This protein binds this small molecule.
Small molecule (SMILES): CC(=O)N[C@@H]1[C@@H](O)[C@H](O)[C@@H](CO)O[C@H]1O

Binding-site contacts:
Ligand atom C5 contacts residue GLU259 of chain 2.A at 4.3 Å.
Ligand atom C6 contacts residue GLU259 of chain 2.A at 4.0 Å.
Ligand atom C2 contacts residue THR258 of chain 2.A at 4.4 Å.
Ligand atom C1 contacts residue ASN256 of chain 2.A at 1.4 Å.
Ligand atom C8 contacts residue ASN256 of chain 2.A at 4.4 Å.
Ligand atom C3 contacts residue ASN256 of chain 2.A at 3.8 Å.
Ligand atom O5 contacts residue GLU259 of chain 2.A at 3.3 Å (salt-bridge).
Ligand atom C1 contacts residue GLU259 of chain 2.A at 4.2 Å.
Ligand atom N2 contacts residue ASN256 of chain 2.A at 2.9 Å (h-bond).
Ligand atom C6 contacts residue THR258 of chain 2.A at 4.4 Å.
Ligand atom C2 contacts residue ASN256 of chain 2.A at 2.5 Å.
Ligand atom C4 contacts residue ASN256 of chain 2.A at 4.2 Å.
Ligand atom O6 contacts residue GLU259 of chain 2.A at 3.3 Å (salt-bridge).
Ligand atom O5 contacts residue ASN256 of chain 2.A at 2.4 Å (h-bond).
Ligand atom C5 contacts residue ASN256 of chain 2.A at 3.7 Å.
Ligand atom C5 contacts residue THR258 of chain 2.A at 3.5 Å.
Ligand atom C7 contacts residue ASN256 of chain 2.A at 3.3 Å.
Ligand atom C1 contacts residue THR258 of chain 2.A at 3.2 Å.
Ligand atom O5 contacts residue THR258 of chain 2.A at 3.3 Å (h-bond).
Ligand atom O7 contacts residue ASN256 of chain 2.A at 3.3 Å (h-bond).

Sequence of chain 2.A:
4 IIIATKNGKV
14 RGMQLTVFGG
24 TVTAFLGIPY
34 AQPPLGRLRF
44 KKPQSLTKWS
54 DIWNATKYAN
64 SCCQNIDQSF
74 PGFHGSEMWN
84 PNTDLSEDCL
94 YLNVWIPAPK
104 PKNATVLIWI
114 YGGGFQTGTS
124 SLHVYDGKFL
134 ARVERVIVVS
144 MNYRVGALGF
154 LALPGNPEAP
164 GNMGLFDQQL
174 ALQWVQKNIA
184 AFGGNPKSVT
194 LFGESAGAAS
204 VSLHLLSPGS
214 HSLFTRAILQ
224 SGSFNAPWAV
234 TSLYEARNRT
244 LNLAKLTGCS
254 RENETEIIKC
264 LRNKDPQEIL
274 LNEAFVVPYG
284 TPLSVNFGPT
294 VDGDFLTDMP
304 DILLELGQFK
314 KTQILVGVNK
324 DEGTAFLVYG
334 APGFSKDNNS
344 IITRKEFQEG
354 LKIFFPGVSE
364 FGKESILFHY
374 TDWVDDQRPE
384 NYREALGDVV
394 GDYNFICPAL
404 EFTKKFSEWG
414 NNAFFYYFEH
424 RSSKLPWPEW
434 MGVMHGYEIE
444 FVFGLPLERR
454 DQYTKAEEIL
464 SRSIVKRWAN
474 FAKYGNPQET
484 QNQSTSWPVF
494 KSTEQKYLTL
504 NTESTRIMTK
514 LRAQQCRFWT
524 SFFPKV